Binding-site contacts:
Ligand atom C5 contacts residue ASN47 of chain 1.B at 3.7 Å.
Ligand atom C8 contacts residue VAL40 of chain 1.B at 3.8 Å (hydrophobic).
Ligand atom N2 contacts residue ASN42 of chain 1.B at 4.3 Å.
Ligand atom C8 contacts residue ASN47 of chain 1.B at 4.4 Å.
Ligand atom C8 contacts residue SER48 of chain 1.B at 4.1 Å.
Ligand atom C1 contacts residue ASN47 of chain 1.B at 1.4 Å.
Ligand atom C8 contacts residue SER49 of chain 1.B at 3.8 Å.
Ligand atom C8 contacts residue ASN42 of chain 1.B at 4.4 Å.
Ligand atom C7 contacts residue SER48 of chain 1.B at 4.1 Å.
Ligand atom C4 contacts residue ASN47 of chain 1.B at 4.2 Å.
Ligand atom N2 contacts residue ASN47 of chain 1.B at 2.9 Å (h-bond).
Ligand atom O7 contacts residue ASN47 of chain 1.B at 3.1 Å (h-bond).
Ligand atom O7 contacts residue SER49 of chain 1.B at 2.6 Å (h-bond).
Ligand atom O7 contacts residue SER48 of chain 1.B at 3.1 Å (h-bond).
Ligand atom C3 contacts residue ASN47 of chain 1.B at 3.8 Å.
Ligand atom C2 contacts residue ASN47 of chain 1.B at 2.5 Å.
Ligand atom O5 contacts residue ASN47 of chain 1.B at 2.4 Å (h-bond).
Ligand atom C7 contacts residue SER49 of chain 1.B at 3.5 Å.
Ligand atom C7 contacts residue ASN47 of chain 1.B at 3.2 Å.
Ligand atom C1 contacts residue ASN42 of chain 1.B at 4.3 Å.
Ligand atom C8 contacts residue GLU29 of chain 1.B at 3.7 Å.

Sequence of chain 1.B:
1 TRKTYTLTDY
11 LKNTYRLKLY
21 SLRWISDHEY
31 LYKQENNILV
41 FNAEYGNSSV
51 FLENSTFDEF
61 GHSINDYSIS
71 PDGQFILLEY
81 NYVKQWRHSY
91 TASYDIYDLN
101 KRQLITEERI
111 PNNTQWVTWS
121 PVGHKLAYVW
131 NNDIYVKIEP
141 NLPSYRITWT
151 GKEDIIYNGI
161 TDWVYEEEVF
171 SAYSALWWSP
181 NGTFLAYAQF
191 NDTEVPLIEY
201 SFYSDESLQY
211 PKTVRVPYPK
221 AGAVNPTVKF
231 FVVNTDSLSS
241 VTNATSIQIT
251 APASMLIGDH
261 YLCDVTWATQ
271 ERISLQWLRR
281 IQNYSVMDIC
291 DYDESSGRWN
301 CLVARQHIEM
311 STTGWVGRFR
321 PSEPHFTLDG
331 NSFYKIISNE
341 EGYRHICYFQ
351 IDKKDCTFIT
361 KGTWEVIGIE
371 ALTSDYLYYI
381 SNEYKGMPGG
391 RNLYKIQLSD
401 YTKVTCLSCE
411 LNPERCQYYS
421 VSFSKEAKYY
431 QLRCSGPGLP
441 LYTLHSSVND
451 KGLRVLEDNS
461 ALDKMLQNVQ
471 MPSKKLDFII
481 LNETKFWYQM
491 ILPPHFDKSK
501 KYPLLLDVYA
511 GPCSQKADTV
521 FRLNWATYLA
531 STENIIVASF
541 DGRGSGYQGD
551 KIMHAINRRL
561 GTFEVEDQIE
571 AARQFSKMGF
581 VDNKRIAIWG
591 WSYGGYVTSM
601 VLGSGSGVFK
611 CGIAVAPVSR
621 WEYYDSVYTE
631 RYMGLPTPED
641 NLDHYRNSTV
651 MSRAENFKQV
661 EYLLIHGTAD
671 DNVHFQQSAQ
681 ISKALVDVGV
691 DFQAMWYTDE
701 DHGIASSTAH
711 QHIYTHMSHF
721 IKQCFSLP

This protein binds this small molecule.
Small molecule (SMILES): CC(=O)N[C@H]1[C@H](O[C@H]2[C@H](O)[C@@H](NC(C)=O)CO[C@@H]2CO)O[C@H](CO)[C@@H](O)[C@@H]1O